Binding-site contacts:
Ligand atom O4 contacts residue GLU52 of chain 1.B at 4.0 Å.
Ligand atom C7 contacts residue ILE123 of chain 1.B at 3.5 Å (hydrophobic).
Ligand atom C20 contacts residue ILE88 of chain 1.B at 3.3 Å (hydrophobic).
Ligand atom C6 contacts residue GLU52 of chain 1.B at 3.7 Å.
Ligand atom C13 contacts residue ASN113 of chain 1.B at 4.0 Å.
Ligand atom C20 contacts residue GLY92 of chain 1.B at 3.3 Å.
Ligand atom C17 contacts residue ASN113 of chain 1.B at 3.8 Å.
Ligand atom C5 contacts residue GLU52 of chain 1.B at 1.4 Å.
Ligand atom C17 contacts residue LEU94 of chain 1.B at 4.0 Å (hydrophobic).
Ligand atom C4 contacts residue PRO6 of chain 1.B at 3.8 Å (hydrophobic).
Ligand atom C16 contacts residue THR112 of chain 1.B at 3.6 Å.
Ligand atom O3 contacts residue LEU118 of chain 1.B at 4.0 Å.
Ligand atom C18 contacts residue ILE88 of chain 1.B at 4.1 Å (hydrophobic).
Ligand atom C1 contacts residue GLU52 of chain 1.B at 3.1 Å.
Ligand atom C19 contacts residue ILE93 of chain 1.B at 3.7 Å (hydrophobic).
Ligand atom C20 contacts residue ILE93 of chain 1.B at 3.4 Å (hydrophobic).
Ligand atom C16 contacts residue LEU94 of chain 1.B at 3.9 Å (hydrophobic).
Ligand atom C10 contacts residue ASN113 of chain 1.B at 4.0 Å.
Ligand atom C7 contacts residue GLU52 of chain 1.B at 2.8 Å.
Ligand atom C19 contacts residue ILE111 of chain 1.B at 4.1 Å (hydrophobic).
Ligand atom C16 contacts residue ILE111 of chain 1.B at 3.7 Å (hydrophobic).
Ligand atom C12 contacts residue GLU52 of chain 1.B at 2.5 Å.
Ligand atom C2 contacts residue GLU52 of chain 1.B at 2.5 Å.
Ligand atom C3 contacts residue GLU52 of chain 1.B at 3.8 Å.
Ligand atom C6 contacts residue LEU118 of chain 1.B at 3.8 Å (hydrophobic).
Ligand atom C7 contacts residue LEU7 of chain 1.B at 4.1 Å (hydrophobic).
Ligand atom C11 contacts residue PRO6 of chain 1.B at 4.0 Å (hydrophobic).
Ligand atom C19 contacts residue LEU94 of chain 1.B at 3.5 Å (hydrophobic).
Ligand atom C9 contacts residue GLU52 of chain 1.B at 3.2 Å.
Ligand atom O1 contacts residue GLU52 of chain 1.B at 2.8 Å (salt-bridge).
Ligand atom C12 contacts residue LEU64 of chain 1.B at 3.6 Å (hydrophobic).
Ligand atom C16 contacts residue ASN113 of chain 1.B at 3.7 Å.
Ligand atom C9 contacts residue LEU64 of chain 1.B at 3.6 Å (hydrophobic).
Ligand atom C19 contacts residue ASN113 of chain 1.B at 4.0 Å.
Ligand atom C18 contacts residue LEU9 of chain 1.B at 3.6 Å (hydrophobic).
Ligand atom C20 contacts residue LEU94 of chain 1.B at 4.0 Å (hydrophobic).
Ligand atom O4 contacts residue LEU118 of chain 1.B at 2.8 Å (h-bond).
Ligand atom C14 contacts residue THR112 of chain 1.B at 3.7 Å.
Ligand atom C19 contacts residue GLY92 of chain 1.B at 3.4 Å.
Ligand atom C5 contacts residue LEU118 of chain 1.B at 4.0 Å (hydrophobic).

Sequence of chain 1.B:
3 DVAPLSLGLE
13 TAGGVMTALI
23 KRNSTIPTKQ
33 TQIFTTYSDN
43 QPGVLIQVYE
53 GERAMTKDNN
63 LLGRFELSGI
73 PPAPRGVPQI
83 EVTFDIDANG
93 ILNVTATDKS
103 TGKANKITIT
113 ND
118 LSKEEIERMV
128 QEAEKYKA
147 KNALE

A small-molecule ligand and the protein it binds are described below.
Small molecule (SMILES): C=CC1=CC[C@H]2[C@@H](C[C@@H](O)[C@@]3(O)[C@@](C)(C(=O)O)CCC[C@]23C)[C@H]1C